A small-molecule ligand and the protein it binds are described below.
Small molecule (SMILES): Cc1cc(N)nc(COC[C@@H]2C[C@@H](OCc3cc(C)cc(N)n3)CN2)c1

Sequence of chain 1.A:
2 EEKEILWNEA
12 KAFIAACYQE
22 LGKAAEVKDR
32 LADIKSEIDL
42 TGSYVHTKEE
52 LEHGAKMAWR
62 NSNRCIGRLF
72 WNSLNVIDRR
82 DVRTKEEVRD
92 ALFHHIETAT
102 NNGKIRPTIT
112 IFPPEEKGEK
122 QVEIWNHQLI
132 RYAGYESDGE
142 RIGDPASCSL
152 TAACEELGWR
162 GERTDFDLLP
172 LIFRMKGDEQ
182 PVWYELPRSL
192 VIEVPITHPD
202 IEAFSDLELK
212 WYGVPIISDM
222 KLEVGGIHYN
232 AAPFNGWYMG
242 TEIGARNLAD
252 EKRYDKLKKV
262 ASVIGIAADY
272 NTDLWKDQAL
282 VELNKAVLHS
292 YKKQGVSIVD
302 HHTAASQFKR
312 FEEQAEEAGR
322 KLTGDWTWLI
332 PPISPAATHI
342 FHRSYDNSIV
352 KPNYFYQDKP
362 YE

Binding-site contacts:
Ligand atom C07 contacts residue GLY237 of chain 1.A at 3.8 Å.
Ligand atom C5' contacts residue HEM1 of chain 1.B at 2.8 Å.
Ligand atom N21 contacts residue TYR357 of chain 1.A at 3.3 Å.
Ligand atom N02 contacts residue GLU243 of chain 1.A at 2.8 Å (salt-bridge).
Ligand atom N02 contacts residue HEM1 of chain 1.B at 3.3 Å.
Ligand atom C26 contacts residue TYR357 of chain 1.A at 3.3 Å (hydrophobic).
Ligand atom C25 contacts residue TYR357 of chain 1.A at 3.6 Å (hydrophobic).
Ligand atom C08 contacts residue GLU243 of chain 1.A at 3.2 Å.
Ligand atom N22 contacts residue ASP220 of chain 1.A at 3.0 Å (salt-bridge).
Ligand atom C02 contacts residue HEM1 of chain 1.B at 3.6 Å.
Ligand atom N1' contacts residue HEM1 of chain 1.B at 2.9 Å (h-bond).
Ligand atom C3' contacts residue HEM1 of chain 1.B at 3.2 Å.
Ligand atom C03 contacts residue GLY237 of chain 1.A at 4.0 Å.
Ligand atom C03 contacts residue HEM1 of chain 1.B at 3.3 Å.
Ligand atom N02 contacts residue TYR239 of chain 1.A at 3.7 Å.
Ligand atom C12 contacts residue TRP329 of chain 1.A at 3.9 Å (hydrophobic).
Ligand atom C06 contacts residue GLU243 of chain 1.A at 3.5 Å.
Ligand atom C02 contacts residue TRP238 of chain 1.A at 3.7 Å (hydrophobic).
Ligand atom C4' contacts residue HIS128 of chain 1.A at 3.7 Å.
Ligand atom C5' contacts residue HIS128 of chain 1.A at 3.5 Å.
Ligand atom C23 contacts residue TYR357 of chain 1.A at 3.8 Å (hydrophobic).
Ligand atom C02 contacts residue PRO216 of chain 1.A at 4.0 Å (hydrophobic).
Ligand atom C08 contacts residue HEM1 of chain 1.B at 3.6 Å.
Ligand atom N22 contacts residue TYR357 of chain 1.A at 3.8 Å.
Ligand atom C10 contacts residue ILE218 of chain 1.A at 4.0 Å (hydrophobic).
Ligand atom C24 contacts residue TYR357 of chain 1.A at 3.9 Å (hydrophobic).
Ligand atom C07 contacts residue HEM1 of chain 1.B at 3.4 Å.
Ligand atom C10 contacts residue HEM1 of chain 1.B at 3.6 Å.
Ligand atom C07 contacts residue PHE235 of chain 1.A at 3.6 Å (hydrophobic).
Ligand atom O09 contacts residue ILE218 of chain 1.A at 3.4 Å.
Ligand atom N02 contacts residue TRP238 of chain 1.A at 2.7 Å (h-bond).
Ligand atom C22 contacts residue TYR357 of chain 1.A at 3.4 Å (hydrophobic).
Ligand atom C04 contacts residue HEM1 of chain 1.B at 3.8 Å.
Ligand atom C12 contacts residue TYR357 of chain 1.A at 3.3 Å (hydrophobic).
Ligand atom N01 contacts residue GLU243 of chain 1.A at 2.9 Å (salt-bridge).
Ligand atom C12 contacts residue HEM1 of chain 1.B at 3.7 Å.
Ligand atom C02 contacts residue GLU243 of chain 1.A at 3.5 Å.
Ligand atom C05 contacts residue ILE218 of chain 1.A at 3.7 Å (hydrophobic).
Ligand atom N01 contacts residue HEM1 of chain 1.B at 3.9 Å.
Ligand atom C2' contacts residue HEM1 of chain 1.B at 2.9 Å.